This small molecule binds to this protein.
Small molecule (SMILES): OC[C@H]1O[C@@H](O[C@H]2[C@H](O)[C@H](O)[C@H](O[C@H]3[C@H](O)[C@H](O)[C@H](O[C@H]4[C@H](O)[C@H](O)[C@H](O[C@H]5[C@H](O)[C@H](O)[C@H](O[C@H]6[C@H](O)[C@H](O)[C@H](O)O[C@@H]6CO)O[C@@H]5CO)O[C@@H]4CO)O[C@@H]3CO)O[C@@H]2CO)[C@@H](O)[C@@H](O)[C@@H]1O

Sequence of chain 1.B:
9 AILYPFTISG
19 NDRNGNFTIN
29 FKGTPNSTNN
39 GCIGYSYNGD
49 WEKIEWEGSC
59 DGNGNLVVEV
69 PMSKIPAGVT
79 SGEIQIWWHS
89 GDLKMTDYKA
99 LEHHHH

Binding-site contacts:
Ligand atom C5 contacts residue GLN83 of chain 1.B at 3.8 Å.
Ligand atom C5 contacts residue TRP49 of chain 1.B at 3.5 Å (hydrophobic).
Ligand atom C1 contacts residue GLN83 of chain 1.B at 3.7 Å.
Ligand atom O3 contacts residue TRP85 of chain 1.B at 3.5 Å.
Ligand atom O3 contacts residue LYS51 of chain 1.B at 2.7 Å (salt-bridge).
Ligand atom O6 contacts residue TRP85 of chain 1.B at 3.5 Å.
Ligand atom O6 contacts residue SER44 of chain 1.B at 3.8 Å.
Ligand atom O3 contacts residue GLN83 of chain 1.B at 3.2 Å (h-bond).
Ligand atom C6 contacts residue GLN83 of chain 1.B at 3.9 Å.
Ligand atom C6 contacts residue ALA9 of chain 1.B at 3.7 Å (hydrophobic).
Ligand atom C5 contacts residue TRP85 of chain 1.B at 3.6 Å (hydrophobic).
Ligand atom O4 contacts residue TRP86 of chain 1.B at 3.7 Å.
Ligand atom O3 contacts residue ASN38 of chain 1.B at 3.0 Å (h-bond).
Ligand atom O3 contacts residue LEU11 of chain 1.B at 3.8 Å.
Ligand atom C3 contacts residue LYS51 of chain 1.B at 3.8 Å.
Ligand atom C6 contacts residue TRP49 of chain 1.B at 3.6 Å (hydrophobic).
Ligand atom O2 contacts residue LYS51 of chain 1.B at 3.6 Å.
Ligand atom O5 contacts residue GLN83 of chain 1.B at 3.2 Å (h-bond).
Ligand atom C5 contacts residue TRP86 of chain 1.B at 3.8 Å (hydrophobic).
Ligand atom O2 contacts residue ASN38 of chain 1.B at 2.7 Å (h-bond).
Ligand atom O2 contacts residue GLN83 of chain 1.B at 2.7 Å (h-bond).
Ligand atom C2 contacts residue GLN83 of chain 1.B at 3.7 Å.
Ligand atom C3 contacts residue TRP49 of chain 1.B at 3.9 Å (hydrophobic).
Ligand atom C1 contacts residue TRP85 of chain 1.B at 3.8 Å (hydrophobic).
Ligand atom C2 contacts residue TRP49 of chain 1.B at 3.7 Å (hydrophobic).
Ligand atom O2 contacts residue TRP85 of chain 1.B at 3.3 Å.
Ligand atom O6 contacts residue LEU11 of chain 1.B at 3.8 Å.
Ligand atom O2 contacts residue TRP86 of chain 1.B at 3.4 Å.
Ligand atom C2 contacts residue ASN38 of chain 1.B at 3.6 Å.
Ligand atom C4 contacts residue GLN83 of chain 1.B at 3.6 Å.
Ligand atom O4 contacts residue TRP85 of chain 1.B at 3.5 Å.
Ligand atom O2 contacts residue TRP49 of chain 1.B at 3.1 Å (h-bond).
Ligand atom C3 contacts residue GLU81 of chain 1.B at 3.5 Å.
Ligand atom C3 contacts residue GLN83 of chain 1.B at 3.9 Å.
Ligand atom O6 contacts residue LYS51 of chain 1.B at 3.4 Å (salt-bridge).
Ligand atom O4 contacts residue GLN83 of chain 1.B at 3.3 Å (h-bond).
Ligand atom O3 contacts residue GLU81 of chain 1.B at 2.7 Å (salt-bridge).
Ligand atom C4 contacts residue TRP85 of chain 1.B at 3.8 Å (hydrophobic).
Ligand atom C2 contacts residue LYS51 of chain 1.B at 3.8 Å.
Ligand atom O4 contacts residue TRP49 of chain 1.B at 3.1 Å (h-bond).